A protein and the small-molecule ligand that binds it are described below.
Small molecule (SMILES): O=c1ccn([C@@H]2O[C@H](CO[P](=O)(O)O[C@H]3[C@@H](O)[C@H](n4ccc(=O)[nH]c4=O)O[C@@H]3CO[P](=O)(O)O[C@H]3[C@@H](O)[C@H](n4ccc(=O)[nH]c4=O)O[C@@H]3CO[P](=O)(O)O[C@H]3[C@@H](O)[C@H](n4ccc(=O)[nH]c4=O)O[C@@H]3COP(=O)=O)[C@@H](O)[C@H]2O)c(=O)[nH]1

Sequence of chain 3.A:
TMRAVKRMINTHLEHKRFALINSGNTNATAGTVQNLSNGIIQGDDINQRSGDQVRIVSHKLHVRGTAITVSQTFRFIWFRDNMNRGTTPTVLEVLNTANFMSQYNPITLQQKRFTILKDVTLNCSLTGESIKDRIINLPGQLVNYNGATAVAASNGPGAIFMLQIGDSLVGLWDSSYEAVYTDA

Binding-site contacts:
Ligand atom O2 contacts residue A1 of chain 3.B at 2.7 Å (h-bond).
Ligand atom N3 contacts residue A2 of chain 3.B at 3.7 Å.
Ligand atom C3' contacts residue ARG19 of chain 3.A at 3.4 Å.
Ligand atom N3 contacts residue A1 of chain 3.B at 2.7 Å (h-bond).
Ligand atom O4 contacts residue A3 of chain 3.B at 2.8 Å (h-bond).
Ligand atom OP2 contacts residue ALA16 of chain 3.A at 4.1 Å.
Ligand atom N1 contacts residue A3 of chain 3.B at 4.3 Å.
Ligand atom OP2 contacts residue ARG19 of chain 3.A at 2.1 Å (salt-bridge).
Ligand atom OP1 contacts residue ARG15 of chain 3.A at 2.5 Å.
Ligand atom P contacts residue ARG19 of chain 3.A at 2.8 Å.
Ligand atom C3' contacts residue ARG15 of chain 3.A at 3.8 Å.
Ligand atom O2 contacts residue A2 of chain 3.B at 3.7 Å.
Ligand atom C4' contacts residue ARG19 of chain 3.A at 3.7 Å.
Ligand atom C1' contacts residue ARG19 of chain 3.A at 4.3 Å.
Ligand atom OP2 contacts residue ARG15 of chain 3.A at 2.5 Å.
Ligand atom C4 contacts residue ARG19 of chain 3.A at 3.9 Å.
Ligand atom C2 contacts residue A2 of chain 3.B at 3.9 Å.
Ligand atom O4 contacts residue A1 of chain 3.B at 3.0 Å (h-bond).
Ligand atom P contacts residue ARG15 of chain 3.A at 3.1 Å.
Ligand atom C2 contacts residue A1 of chain 3.B at 3.1 Å.
Ligand atom N1 contacts residue ARG19 of chain 3.A at 3.9 Å.
Ligand atom C2 contacts residue A3 of chain 3.B at 3.5 Å.
Ligand atom C5 contacts residue ARG19 of chain 3.A at 2.9 Å.
Ligand atom O5' contacts residue ARG15 of chain 3.A at 3.6 Å.
Ligand atom C4 contacts residue A1 of chain 3.B at 3.4 Å.
Ligand atom O3' contacts residue ARG19 of chain 3.A at 3.6 Å (salt-bridge).
Ligand atom C2' contacts residue ARG19 of chain 3.A at 3.6 Å.
Ligand atom C5' contacts residue ARG19 of chain 3.A at 3.2 Å.
Ligand atom C4' contacts residue ARG15 of chain 3.A at 3.3 Å.
Ligand atom C5' contacts residue ARG15 of chain 3.A at 2.5 Å.
Ligand atom OP1 contacts residue ARG19 of chain 3.A at 4.1 Å.
Ligand atom O3' contacts residue ARG15 of chain 3.A at 3.1 Å (salt-bridge).
Ligand atom OP1 contacts residue LYS18 of chain 3.A at 3.7 Å.
Ligand atom O2 contacts residue A3 of chain 3.B at 3.2 Å.
Ligand atom O5' contacts residue ARG19 of chain 3.A at 2.1 Å (salt-bridge).
Ligand atom O4' contacts residue ARG19 of chain 3.A at 3.9 Å.
Ligand atom OP1 contacts residue MET14 of chain 3.A at 3.8 Å.
Ligand atom C4 contacts residue A3 of chain 3.B at 3.6 Å.
Ligand atom N3 contacts residue A3 of chain 3.B at 2.8 Å (h-bond).
Ligand atom C6 contacts residue ARG19 of chain 3.A at 2.7 Å.